Binding-site contacts:
Ligand atom C7 contacts residue ASN126 of chain 1.C at 3.3 Å.
Ligand atom C7 contacts residue GLU123 of chain 1.C at 4.4 Å.
Ligand atom C3 contacts residue ASN126 of chain 1.C at 3.9 Å.
Ligand atom C2 contacts residue ASN126 of chain 1.C at 2.5 Å.
Ligand atom C5 contacts residue ASN126 of chain 1.C at 3.8 Å.
Ligand atom C8 contacts residue LYS122 of chain 1.C at 4.4 Å.
Ligand atom C1 contacts residue ASN126 of chain 1.C at 1.5 Å.
Ligand atom C8 contacts residue GLU123 of chain 1.C at 2.9 Å.
Ligand atom O5 contacts residue ASN126 of chain 1.C at 2.5 Å (h-bond).
Ligand atom O7 contacts residue TYR127 of chain 1.C at 4.3 Å.
Ligand atom C4 contacts residue ASN126 of chain 1.C at 4.4 Å.
Ligand atom C8 contacts residue ASN126 of chain 1.C at 3.5 Å.
Ligand atom N2 contacts residue ASN126 of chain 1.C at 2.9 Å (h-bond).
Ligand atom O7 contacts residue ASN126 of chain 1.C at 3.7 Å.
Ligand atom C8 contacts residue TYR127 of chain 1.C at 4.2 Å (hydrophobic).

The small molecule below binds the protein below.
Small molecule (SMILES): CC(=O)N[C@@H]1[C@@H](O)[C@H](O)[C@@H](CO)O[C@H]1O

Sequence of chain 1.C:
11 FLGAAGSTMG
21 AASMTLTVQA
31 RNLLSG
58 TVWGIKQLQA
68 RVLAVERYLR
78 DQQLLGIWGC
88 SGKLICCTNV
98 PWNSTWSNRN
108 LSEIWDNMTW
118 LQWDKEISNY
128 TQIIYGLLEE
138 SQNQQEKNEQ